Binding-site contacts:
Ligand atom N1 contacts residue VAL46 of chain 1.A at 3.7 Å.
Ligand atom C9 contacts residue ILE105 of chain 1.A at 3.9 Å (hydrophobic).
Ligand atom C11 contacts residue PHE42 of chain 1.A at 3.7 Å (hydrophobic).
Ligand atom C16 contacts residue ASN99 of chain 1.A at 3.6 Å.
Ligand atom C12 contacts residue ASN99 of chain 1.A at 3.8 Å.
Ligand atom C6 contacts residue PRO41 of chain 1.A at 3.5 Å (hydrophobic).
Ligand atom N2 contacts residue LEU53 of chain 1.A at 4.0 Å.
Ligand atom C3 contacts residue LEU51 of chain 1.A at 3.9 Å (hydrophobic).
Ligand atom C8 contacts residue LEU51 of chain 1.A at 4.0 Å (hydrophobic).
Ligand atom C12 contacts residue ILE105 of chain 1.A at 3.7 Å (hydrophobic).
Ligand atom C4 contacts residue LEU51 of chain 1.A at 3.9 Å (hydrophobic).
Ligand atom C8 contacts residue PRO41 of chain 1.A at 3.9 Å (hydrophobic).
Ligand atom C10 contacts residue VAL46 of chain 1.A at 4.0 Å (hydrophobic).
Ligand atom O1 contacts residue CYS95 of chain 1.A at 4.0 Å.
Ligand atom N contacts residue TRP40 of chain 1.A at 3.8 Å.
Ligand atom C14 contacts residue ILE105 of chain 1.A at 4.0 Å (hydrophobic).
Ligand atom C13 contacts residue ASN99 of chain 1.A at 3.8 Å.
Ligand atom C7 contacts residue PRO41 of chain 1.A at 3.7 Å (hydrophobic).
Ligand atom C2 contacts residue TRP40 of chain 1.A at 3.6 Å (hydrophobic).
Ligand atom C4 contacts residue TRP40 of chain 1.A at 3.5 Å (hydrophobic).
Ligand atom O contacts residue TRP40 of chain 1.A at 3.7 Å.
Ligand atom C9 contacts residue LEU51 of chain 1.A at 4.0 Å (hydrophobic).
Ligand atom N2 contacts residue ILE105 of chain 1.A at 4.0 Å.
Ligand atom C13 contacts residue ILE105 of chain 1.A at 3.8 Å (hydrophobic).
Ligand atom C5 contacts residue PRO41 of chain 1.A at 3.8 Å (hydrophobic).
Ligand atom C10 contacts residue ILE105 of chain 1.A at 3.8 Å (hydrophobic).
Ligand atom C15 contacts residue LEU53 of chain 1.A at 4.1 Å (hydrophobic).
Ligand atom C contacts residue ILE105 of chain 1.A at 4.1 Å (hydrophobic).
Ligand atom N1 contacts residue ILE105 of chain 1.A at 3.9 Å.
Ligand atom O1 contacts residue ILE105 of chain 1.A at 4.1 Å.
Ligand atom O1 contacts residue ASN99 of chain 1.A at 2.9 Å (h-bond).
Ligand atom C7 contacts residue LEU51 of chain 1.A at 3.7 Å (hydrophobic).
Ligand atom N2 contacts residue ASN99 of chain 1.A at 2.8 Å (h-bond).
Ligand atom C6 contacts residue LEU51 of chain 1.A at 3.6 Å (hydrophobic).
Ligand atom C10 contacts residue PRO41 of chain 1.A at 3.7 Å (hydrophobic).
Ligand atom C contacts residue PRO41 of chain 1.A at 3.8 Å (hydrophobic).
Ligand atom C16 contacts residue LEU53 of chain 1.A at 3.8 Å (hydrophobic).
Ligand atom C11 contacts residue VAL46 of chain 1.A at 3.6 Å (hydrophobic).
Ligand atom C3 contacts residue PRO41 of chain 1.A at 4.1 Å (hydrophobic).
Ligand atom C5 contacts residue LEU51 of chain 1.A at 4.1 Å (hydrophobic).

Sequence of chain 1.A:
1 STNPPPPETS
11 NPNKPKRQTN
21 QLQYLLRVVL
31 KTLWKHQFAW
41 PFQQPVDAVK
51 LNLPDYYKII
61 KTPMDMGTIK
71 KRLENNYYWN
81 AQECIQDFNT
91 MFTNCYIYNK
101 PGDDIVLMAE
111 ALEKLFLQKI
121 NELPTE

The small molecule below binds the protein below.
Small molecule (SMILES): CN(C)C(=O)c1cccc(-c2cn(C)c(=O)c3[nH]ccc23)c1